Sequence of chain 1.E:
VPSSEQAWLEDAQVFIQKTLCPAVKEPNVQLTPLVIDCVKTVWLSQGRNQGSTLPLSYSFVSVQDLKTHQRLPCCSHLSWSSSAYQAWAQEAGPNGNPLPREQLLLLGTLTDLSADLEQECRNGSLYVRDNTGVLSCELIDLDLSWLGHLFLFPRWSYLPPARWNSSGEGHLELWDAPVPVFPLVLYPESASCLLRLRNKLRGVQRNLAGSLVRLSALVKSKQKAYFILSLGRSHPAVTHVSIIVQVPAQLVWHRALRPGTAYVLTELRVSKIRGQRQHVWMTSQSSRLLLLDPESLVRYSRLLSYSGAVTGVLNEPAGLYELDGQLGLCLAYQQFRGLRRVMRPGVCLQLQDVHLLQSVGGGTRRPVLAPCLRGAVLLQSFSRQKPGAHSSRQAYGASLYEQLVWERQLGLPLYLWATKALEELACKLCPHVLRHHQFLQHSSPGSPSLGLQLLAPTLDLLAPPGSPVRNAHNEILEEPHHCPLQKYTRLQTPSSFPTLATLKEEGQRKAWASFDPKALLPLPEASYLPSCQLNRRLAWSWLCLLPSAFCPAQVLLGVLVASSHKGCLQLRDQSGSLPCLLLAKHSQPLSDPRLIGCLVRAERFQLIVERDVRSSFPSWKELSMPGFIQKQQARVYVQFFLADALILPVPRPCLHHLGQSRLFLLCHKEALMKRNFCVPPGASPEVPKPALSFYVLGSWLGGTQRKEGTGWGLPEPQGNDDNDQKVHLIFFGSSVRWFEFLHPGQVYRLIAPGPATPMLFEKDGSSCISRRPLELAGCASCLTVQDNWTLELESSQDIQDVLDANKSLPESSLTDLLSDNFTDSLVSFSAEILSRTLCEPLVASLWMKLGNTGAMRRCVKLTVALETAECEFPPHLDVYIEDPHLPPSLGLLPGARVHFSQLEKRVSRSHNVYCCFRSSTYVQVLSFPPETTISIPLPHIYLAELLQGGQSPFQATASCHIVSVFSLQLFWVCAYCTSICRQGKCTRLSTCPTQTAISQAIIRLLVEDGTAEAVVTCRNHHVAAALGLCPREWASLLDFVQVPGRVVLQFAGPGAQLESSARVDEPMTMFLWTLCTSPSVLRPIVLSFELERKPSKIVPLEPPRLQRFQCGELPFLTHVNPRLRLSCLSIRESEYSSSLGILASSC

The protein below binds the small molecule below.
Small molecule (SMILES): Cc1cn([C@H]2C[C@H](O[P](=O)(O)OC[C@H]3O[C@@H](n4cnc5c(N)ncnc54)C[C@@H]3O[P](=O)(O)OC[C@H]3O[C@@H](n4cnc5c(=O)nc(N)[nH]c54)C[C@@H]3O[P](=O)(O)OC[C@H]3O[C@@H](n4cnc5c(=O)nc(N)[nH]c54)C[C@@H]3O)[C@@H](COP(=O)=O)O2)c(=O)[nH]c1=O

Binding-site contacts:
Ligand atom P contacts residue TYR987 of chain 1.E at 3.3 Å.
Ligand atom N3 contacts residue LEU915 of chain 1.E at 3.5 Å (h-bond).
Ligand atom P contacts residue ASN985 of chain 1.E at 3.5 Å.
Ligand atom N1 contacts residue GLU1166 of chain 1.E at 3.6 Å (salt-bridge).
Ligand atom O5' contacts residue SER983 of chain 1.E at 3.0 Å (h-bond).
Ligand atom O6 contacts residue ARG1167 of chain 1.E at 3.0 Å (salt-bridge).
Ligand atom P contacts residue SER983 of chain 1.E at 3.1 Å.
Ligand atom C6 contacts residue GLU955 of chain 1.E at 3.1 Å.
Ligand atom N6 contacts residue GLU955 of chain 1.E at 2.2 Å (salt-bridge).
Ligand atom OP2 contacts residue TYR987 of chain 1.E at 2.9 Å.
Ligand atom N1 contacts residue GLU955 of chain 1.E at 3.3 Å (salt-bridge).
Ligand atom OP1 contacts residue SER981 of chain 1.E at 3.3 Å (h-bond).
Ligand atom C5 contacts residue TYR953 of chain 1.E at 3.4 Å (hydrophobic).
Ligand atom O3' contacts residue ARG979 of chain 1.E at 3.8 Å.
Ligand atom OP2 contacts residue ARG979 of chain 1.E at 3.6 Å.
Ligand atom C6 contacts residue TYR953 of chain 1.E at 3.2 Å (hydrophobic).
Ligand atom N3 contacts residue TYR953 of chain 1.E at 3.6 Å.
Ligand atom C2' contacts residue TYR953 of chain 1.E at 3.8 Å (hydrophobic).
Ligand atom C4 contacts residue LEU915 of chain 1.E at 3.1 Å (hydrophobic).
Ligand atom N7 contacts residue CYS932 of chain 1.E at 3.6 Å (h-bond).
Ligand atom C6 contacts residue CYS932 of chain 1.E at 3.4 Å (hydrophobic).
Ligand atom OP1 contacts residue SER983 of chain 1.E at 2.2 Å (h-bond).
Ligand atom C2 contacts residue TYR953 of chain 1.E at 3.3 Å (hydrophobic).
Ligand atom O5' contacts residue SER981 of chain 1.E at 3.8 Å.
Ligand atom C5 contacts residue CYS932 of chain 1.E at 3.7 Å (hydrophobic).
Ligand atom OP1 contacts residue SER981 of chain 1.E at 3.1 Å.
Ligand atom OP1 contacts residue ASN985 of chain 1.E at 2.4 Å (h-bond).
Ligand atom O4 contacts residue LEU915 of chain 1.E at 2.5 Å (h-bond).
Ligand atom O3' contacts residue SER983 of chain 1.E at 3.8 Å.
Ligand atom N6 contacts residue CYS932 of chain 1.E at 2.7 Å (h-bond).
Ligand atom N2 contacts residue GLU1166 of chain 1.E at 2.2 Å (salt-bridge).
Ligand atom C4 contacts residue TYR953 of chain 1.E at 3.5 Å (hydrophobic).
Ligand atom N1 contacts residue TYR953 of chain 1.E at 3.1 Å.
Ligand atom N7 contacts residue ARG1167 of chain 1.E at 3.4 Å (salt-bridge).
Ligand atom C8 contacts residue ASN985 of chain 1.E at 3.3 Å.
Ligand atom C2 contacts residue GLU1166 of chain 1.E at 3.4 Å.
Ligand atom C6 contacts residue ARG1167 of chain 1.E at 3.6 Å.
Ligand atom C5' contacts residue SER981 of chain 1.E at 3.6 Å.
Ligand atom OP1 contacts residue TYR987 of chain 1.E at 2.6 Å (h-bond).
Ligand atom N7 contacts residue ASN985 of chain 1.E at 3.8 Å.